Binding-site contacts:
Ligand atom O7 contacts residue HIS71 of chain 2.A at 3.8 Å.
Ligand atom N2 contacts residue ASN72 of chain 2.A at 2.9 Å (h-bond).
Ligand atom C2 contacts residue ASN72 of chain 2.A at 2.3 Å.
Ligand atom O7 contacts residue ASN72 of chain 2.A at 3.4 Å (h-bond).
Ligand atom C3 contacts residue ASN72 of chain 2.A at 3.7 Å.
Ligand atom C1 contacts residue THR74 of chain 2.A at 3.9 Å.
Ligand atom C7 contacts residue ASN72 of chain 2.A at 3.4 Å.
Ligand atom C8 contacts residue ASN72 of chain 2.A at 3.2 Å.
Ligand atom C8 contacts residue HIS71 of chain 2.A at 4.1 Å.
Ligand atom O5 contacts residue MET104 of chain 2.A at 4.5 Å.
Ligand atom O5 contacts residue ASN72 of chain 2.A at 2.4 Å (h-bond).
Ligand atom C5 contacts residue ASN72 of chain 2.A at 3.7 Å.
Ligand atom C4 contacts residue ASN72 of chain 2.A at 4.2 Å.
Ligand atom C1 contacts residue ASN72 of chain 2.A at 1.4 Å.

Sequence of chain 2.A:
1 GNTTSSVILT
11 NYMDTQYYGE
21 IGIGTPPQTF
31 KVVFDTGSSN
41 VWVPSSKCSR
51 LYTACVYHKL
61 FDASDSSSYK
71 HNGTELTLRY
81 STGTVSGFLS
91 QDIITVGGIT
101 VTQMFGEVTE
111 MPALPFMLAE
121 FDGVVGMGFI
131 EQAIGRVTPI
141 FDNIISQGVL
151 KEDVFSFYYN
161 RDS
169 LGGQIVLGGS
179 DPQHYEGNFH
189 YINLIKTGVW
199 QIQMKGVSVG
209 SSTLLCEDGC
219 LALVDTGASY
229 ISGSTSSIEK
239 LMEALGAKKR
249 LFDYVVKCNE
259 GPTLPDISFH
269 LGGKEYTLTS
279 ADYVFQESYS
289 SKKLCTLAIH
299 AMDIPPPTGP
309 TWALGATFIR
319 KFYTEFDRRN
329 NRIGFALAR

The small molecule below binds the protein below.
Small molecule (SMILES): CC(=O)N[C@@H]1[C@@H](O)[C@H](O)[C@@H](CO)O[C@H]1O